Binding-site contacts:
Ligand atom CG contacts residue ILE223 of chain 1.F at 3.9 Å (hydrophobic).
Ligand atom CAR contacts residue ARG171 of chain 1.F at 3.8 Å.
Ligand atom OAB contacts residue GLN169 of chain 1.F at 2.8 Å (h-bond).
Ligand atom CZ contacts residue PHE10 of chain 1.E at 3.6 Å (hydrophobic).
Ligand atom OAC contacts residue HIS11 of chain 1.E at 2.7 Å (h-bond).
Ligand atom CAJ contacts residue HIS11 of chain 1.E at 3.5 Å.
Ligand atom CAL contacts residue ILE223 of chain 1.F at 3.7 Å (hydrophobic).
Ligand atom CD1 contacts residue ARG171 of chain 1.F at 3.5 Å.
Ligand atom CAS contacts residue GLN169 of chain 1.F at 3.5 Å.
Ligand atom CAM contacts residue THR97 of chain 1.F at 3.3 Å.
Ligand atom CAI contacts residue THR98 of chain 1.F at 3.8 Å.
Ligand atom CZ contacts residue PHE165 of chain 1.F at 3.9 Å (hydrophobic).
Ligand atom CD1 contacts residue VAL224 of chain 1.F at 3.8 Å (hydrophobic).
Ligand atom CAR contacts residue GLN169 of chain 1.F at 3.6 Å.
Ligand atom OAB contacts residue GLU199 of chain 1.F at 3.2 Å.
Ligand atom OAA contacts residue GLN169 of chain 1.F at 3.6 Å (h-bond).
Ligand atom OAB contacts residue MET200 of chain 1.F at 3.4 Å.
Ligand atom CAR contacts residue GLY99 of chain 1.F at 3.5 Å.
Ligand atom OAO contacts residue THR97 of chain 1.F at 3.0 Å (h-bond).
Ligand atom CAL contacts residue THR98 of chain 1.F at 3.9 Å.
Ligand atom CAM contacts residue PO41 of chain 1.T at 3.8 Å.
Ligand atom OAO contacts residue PO41 of chain 1.T at 3.4 Å (h-bond).
Ligand atom OAA contacts residue ARG171 of chain 1.F at 2.8 Å (salt-bridge).
Ligand atom OAA contacts residue GLY99 of chain 1.F at 3.5 Å.
Ligand atom NAN contacts residue TYR198 of chain 1.F at 3.6 Å.
Ligand atom NAN contacts residue PHE165 of chain 1.F at 3.6 Å.
Ligand atom CAQ contacts residue THR98 of chain 1.F at 3.7 Å.
Ligand atom NAT contacts residue THR97 of chain 1.F at 3.9 Å.
Ligand atom CAQ contacts residue GLY99 of chain 1.F at 3.5 Å.
Ligand atom CE1 contacts residue PHE165 of chain 1.F at 3.9 Å (hydrophobic).
Ligand atom CAS contacts residue TYR198 of chain 1.F at 3.5 Å (hydrophobic).
Ligand atom CE1 contacts residue GLU230 of chain 1.F at 3.9 Å.
Ligand atom NAN contacts residue GLN169 of chain 1.F at 2.7 Å (h-bond).
Ligand atom CZ contacts residue PRO232 of chain 1.F at 3.8 Å (hydrophobic).
Ligand atom CD2 contacts residue ILE223 of chain 1.F at 3.7 Å (hydrophobic).
Ligand atom CAL contacts residue GLY99 of chain 1.F at 3.9 Å.
Ligand atom CAS contacts residue PHE165 of chain 1.F at 3.9 Å (hydrophobic).
Ligand atom OAB contacts residue TYR198 of chain 1.F at 3.6 Å (h-bond).
Ligand atom CE1 contacts residue PRO232 of chain 1.F at 3.9 Å (hydrophobic).
Ligand atom CAR contacts residue PHE165 of chain 1.F at 3.7 Å (hydrophobic).

The small molecule below binds the protein below.
Small molecule (SMILES): O=c1[nH]c(=O)n(COCCO)cc1Cc1ccccc1

Sequence of chain 1.F:
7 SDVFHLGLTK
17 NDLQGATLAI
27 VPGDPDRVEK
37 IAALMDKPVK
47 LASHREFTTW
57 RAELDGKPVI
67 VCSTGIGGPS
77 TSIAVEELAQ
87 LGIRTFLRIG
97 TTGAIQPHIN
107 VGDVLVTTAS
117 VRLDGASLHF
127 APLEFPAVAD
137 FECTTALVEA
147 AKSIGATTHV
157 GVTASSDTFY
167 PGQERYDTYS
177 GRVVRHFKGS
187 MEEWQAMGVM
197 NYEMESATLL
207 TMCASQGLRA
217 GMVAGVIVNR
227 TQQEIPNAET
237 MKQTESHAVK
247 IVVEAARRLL

Sequence of chain 1.E:
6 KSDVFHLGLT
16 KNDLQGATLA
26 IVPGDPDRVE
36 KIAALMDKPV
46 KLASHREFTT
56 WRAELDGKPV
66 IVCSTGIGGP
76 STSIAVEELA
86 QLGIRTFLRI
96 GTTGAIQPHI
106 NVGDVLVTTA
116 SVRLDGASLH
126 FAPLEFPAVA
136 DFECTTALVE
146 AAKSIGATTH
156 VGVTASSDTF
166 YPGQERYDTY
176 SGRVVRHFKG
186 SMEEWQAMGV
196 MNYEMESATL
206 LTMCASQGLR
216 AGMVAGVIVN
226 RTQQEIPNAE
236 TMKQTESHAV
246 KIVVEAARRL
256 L